Sequence of chain 37.E:
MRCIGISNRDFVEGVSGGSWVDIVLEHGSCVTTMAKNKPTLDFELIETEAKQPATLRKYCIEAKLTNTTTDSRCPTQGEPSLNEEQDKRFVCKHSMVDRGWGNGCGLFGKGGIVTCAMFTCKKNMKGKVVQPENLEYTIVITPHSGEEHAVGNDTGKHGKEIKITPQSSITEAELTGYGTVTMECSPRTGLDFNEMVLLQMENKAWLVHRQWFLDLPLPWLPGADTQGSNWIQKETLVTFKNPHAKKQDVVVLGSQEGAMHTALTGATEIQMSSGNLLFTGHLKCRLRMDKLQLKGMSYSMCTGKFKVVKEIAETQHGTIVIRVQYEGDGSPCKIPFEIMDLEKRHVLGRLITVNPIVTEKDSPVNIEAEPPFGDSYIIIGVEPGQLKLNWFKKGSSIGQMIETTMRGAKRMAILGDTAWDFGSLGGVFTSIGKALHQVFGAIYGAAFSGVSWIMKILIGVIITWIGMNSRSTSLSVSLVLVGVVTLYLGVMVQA

This protein binds this small molecule.
Small molecule (SMILES): CC(=O)N[C@@H]1[C@@H](O)[C@H](O)[C@@H](CO)O[C@H]1O

Binding-site contacts:
Ligand atom C5 contacts residue ASN67 of chain 37.E at 3.7 Å.
Ligand atom C7 contacts residue MET118 of chain 37.E at 3.8 Å (hydrophobic).
Ligand atom C1 contacts residue ASN67 of chain 37.E at 1.4 Å.
Ligand atom O7 contacts residue ARG89 of chain 37.E at 4.2 Å.
Ligand atom O3 contacts residue ASN67 of chain 37.E at 3.8 Å.
Ligand atom C8 contacts residue PHE90 of chain 37.E at 4.4 Å (hydrophobic).
Ligand atom C2 contacts residue ASN67 of chain 37.E at 2.4 Å.
Ligand atom C8 contacts residue MET118 of chain 37.E at 4.1 Å (hydrophobic).
Ligand atom O7 contacts residue MET118 of chain 37.E at 3.5 Å.
Ligand atom C3 contacts residue ASN67 of chain 37.E at 3.6 Å.
Ligand atom O7 contacts residue ASN67 of chain 37.E at 4.5 Å.
Ligand atom C8 contacts residue ASN67 of chain 37.E at 3.6 Å.
Ligand atom C7 contacts residue ASN67 of chain 37.E at 3.8 Å.
Ligand atom C4 contacts residue ASN67 of chain 37.E at 4.2 Å.
Ligand atom N2 contacts residue ASN67 of chain 37.E at 3.3 Å (h-bond).
Ligand atom O5 contacts residue ASN67 of chain 37.E at 2.4 Å (h-bond).